Binding-site contacts:
Ligand atom C27 contacts residue PHE571 of chain 1.B at 4.1 Å (hydrophobic).
Ligand atom C18 contacts residue ALA632 of chain 1.B at 4.2 Å (hydrophobic).
Ligand atom C7 contacts residue CYS635 of chain 1.B at 4.2 Å (hydrophobic).
Ligand atom C25 contacts residue PHE640 of chain 1.B at 4.0 Å (hydrophobic).
Ligand atom C24 contacts residue ILE639 of chain 1.B at 4.0 Å (hydrophobic).
Ligand atom C26 contacts residue PHE640 of chain 1.B at 4.3 Å (hydrophobic).
Ligand atom C19 contacts residue TYR576 of chain 1.B at 4.1 Å (hydrophobic).
Ligand atom C11 contacts residue TYR576 of chain 1.B at 4.4 Å (hydrophobic).
Ligand atom C15 contacts residue CYS635 of chain 1.B at 3.8 Å (hydrophobic).
Ligand atom C23 contacts residue PHE571 of chain 1.B at 4.2 Å (hydrophobic).
Ligand atom C26 contacts residue ILE639 of chain 1.B at 3.6 Å (hydrophobic).
Ligand atom C10 contacts residue ALA632 of chain 1.B at 4.4 Å (hydrophobic).
Ligand atom C16 contacts residue ILE639 of chain 1.B at 4.3 Å (hydrophobic).
Ligand atom C22 contacts residue MET636 of chain 1.B at 3.5 Å (hydrophobic).
Ligand atom O1 contacts residue LYS628 of chain 1.B at 4.1 Å.
Ligand atom O1 contacts residue TRP624 of chain 1.B at 4.0 Å.
Ligand atom C18 contacts residue MET636 of chain 1.B at 4.0 Å (hydrophobic).
Ligand atom C18 contacts residue TYR576 of chain 1.B at 3.8 Å (hydrophobic).
Ligand atom C21 contacts residue PHE571 of chain 1.B at 3.7 Å (hydrophobic).
Ligand atom C19 contacts residue ALA632 of chain 1.B at 3.1 Å (hydrophobic).
Ligand atom C20 contacts residue MET636 of chain 1.B at 3.9 Å (hydrophobic).
Ligand atom C18 contacts residue TYR570 of chain 1.B at 4.2 Å (hydrophobic).
Ligand atom C23 contacts residue MET636 of chain 1.B at 4.3 Å (hydrophobic).
Ligand atom C25 contacts residue ILE639 of chain 1.B at 4.2 Å (hydrophobic).
Ligand atom C21 contacts residue TYR570 of chain 1.B at 4.0 Å (hydrophobic).

This protein binds this small molecule.
Small molecule (SMILES): CC(C)CCC[C@@H](C)[C@H]1CC[C@H]2[C@@H]3CC=C4C[C@@H](O)CC[C@]4(C)[C@H]3CC[C@]12C

Sequence of chain 1.B:
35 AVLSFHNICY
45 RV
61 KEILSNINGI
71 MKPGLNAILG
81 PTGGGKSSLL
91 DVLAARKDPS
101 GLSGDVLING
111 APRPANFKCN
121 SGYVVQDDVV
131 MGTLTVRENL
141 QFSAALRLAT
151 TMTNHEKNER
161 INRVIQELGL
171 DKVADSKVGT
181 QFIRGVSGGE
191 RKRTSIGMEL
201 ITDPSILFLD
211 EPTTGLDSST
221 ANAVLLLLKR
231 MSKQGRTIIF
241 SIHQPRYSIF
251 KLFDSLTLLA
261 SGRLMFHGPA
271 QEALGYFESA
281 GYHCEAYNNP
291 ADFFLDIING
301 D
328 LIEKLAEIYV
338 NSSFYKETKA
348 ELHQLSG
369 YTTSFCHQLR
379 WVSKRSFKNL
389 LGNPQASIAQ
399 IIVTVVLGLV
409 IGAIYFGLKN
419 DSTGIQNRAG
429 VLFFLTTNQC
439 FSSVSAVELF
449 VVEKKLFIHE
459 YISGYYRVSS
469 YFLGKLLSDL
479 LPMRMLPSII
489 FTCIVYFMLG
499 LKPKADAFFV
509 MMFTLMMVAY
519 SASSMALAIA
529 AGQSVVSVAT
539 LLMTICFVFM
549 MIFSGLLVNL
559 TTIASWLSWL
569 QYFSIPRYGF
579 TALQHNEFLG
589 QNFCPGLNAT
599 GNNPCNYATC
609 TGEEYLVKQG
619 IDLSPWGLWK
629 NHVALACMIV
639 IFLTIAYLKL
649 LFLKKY